A small-molecule ligand and the protein it binds are described below.
Small molecule (SMILES): CC(C)[C@@H](C=O)NC(=O)[C@H](CCCCN)NC(=O)[C@H](CCCN=C(N)N)NC(=O)[C@H](CCCCN)NC(=O)[C@H](CCCCN)NC(=O)[C@H](CCCCN)NC(=O)[C@@H]1CCCN1C(=O)[C@@H]1CCCN1

Binding-site contacts:
Ligand atom O contacts residue GLY142 of chain 1.A at 3.5 Å.
Ligand atom NZ contacts residue ASP143 of chain 1.A at 2.6 Å (salt-bridge).
Ligand atom NH2 contacts residue LYS58 of chain 1.A at 2.9 Å (salt-bridge).
Ligand atom N contacts residue ASN139 of chain 1.A at 2.9 Å (h-bond).
Ligand atom CG contacts residue ASN97 of chain 1.A at 3.5 Å.
Ligand atom CG contacts residue TRP93 of chain 1.A at 3.4 Å (hydrophobic).
Ligand atom NZ contacts residue GLN132 of chain 1.A at 2.7 Å (h-bond).
Ligand atom O contacts residue ASN182 of chain 1.A at 2.9 Å (h-bond).
Ligand atom O contacts residue ASN139 of chain 1.A at 3.0 Å (h-bond).
Ligand atom CD contacts residue ASP217 of chain 1.A at 3.1 Å.
Ligand atom C contacts residue SER57 of chain 1.A at 3.1 Å.
Ligand atom NH1 contacts residue LYS58 of chain 1.A at 2.6 Å (salt-bridge).
Ligand atom O contacts residue TRP178 of chain 1.A at 3.5 Å.
Ligand atom N contacts residue ASN97 of chain 1.A at 2.9 Å (h-bond).
Ligand atom CE contacts residue ASP143 of chain 1.A at 3.3 Å.
Ligand atom O contacts residue ASN97 of chain 1.A at 3.0 Å (h-bond).
Ligand atom O contacts residue TRP178 of chain 1.A at 3.0 Å (h-bond).
Ligand atom NZ contacts residue ALA99 of chain 1.A at 3.2 Å (h-bond).
Ligand atom NH1 contacts residue LEU56 of chain 1.A at 3.1 Å (h-bond).
Ligand atom O contacts residue TRP93 of chain 1.A at 3.1 Å (h-bond).
Ligand atom NZ contacts residue THR106 of chain 1.A at 2.7 Å (h-bond).
Ligand atom CA contacts residue ASN139 of chain 1.A at 3.3 Å.
Ligand atom CG contacts residue TRP220 of chain 1.A at 3.3 Å (hydrophobic).
Ligand atom CZ contacts residue LYS58 of chain 1.A at 3.2 Å.
Ligand atom CD contacts residue TRP93 of chain 1.A at 3.5 Å (hydrophobic).
Ligand atom CB contacts residue TRP135 of chain 1.A at 3.5 Å (hydrophobic).
Ligand atom O contacts residue TRP135 of chain 1.A at 2.9 Å (h-bond).
Ligand atom O contacts residue SER57 of chain 1.A at 3.5 Å (h-bond).
Ligand atom NZ contacts residue GLY101 of chain 1.A at 2.8 Å (h-bond).
Ligand atom CD contacts residue GLN132 of chain 1.A at 3.3 Å.
Ligand atom NH2 contacts residue GLU59 of chain 1.A at 3.0 Å (salt-bridge).
Ligand atom NZ contacts residue PHE89 of chain 1.A at 3.5 Å.
Ligand atom CB contacts residue ASN139 of chain 1.A at 3.5 Å.
Ligand atom NH1 contacts residue SER57 of chain 1.A at 3.3 Å.
Ligand atom CE contacts residue GLN132 of chain 1.A at 3.5 Å.
Ligand atom CB contacts residue TRP93 of chain 1.A at 3.5 Å (hydrophobic).
Ligand atom CA contacts residue TRP135 of chain 1.A at 3.6 Å (hydrophobic).
Ligand atom O contacts residue SER57 of chain 1.A at 3.1 Å (h-bond).
Ligand atom O contacts residue ARG185 of chain 1.A at 3.0 Å (salt-bridge).
Ligand atom CD contacts residue ALA99 of chain 1.A at 3.4 Å (hydrophobic).

Sequence of chain 1.A:
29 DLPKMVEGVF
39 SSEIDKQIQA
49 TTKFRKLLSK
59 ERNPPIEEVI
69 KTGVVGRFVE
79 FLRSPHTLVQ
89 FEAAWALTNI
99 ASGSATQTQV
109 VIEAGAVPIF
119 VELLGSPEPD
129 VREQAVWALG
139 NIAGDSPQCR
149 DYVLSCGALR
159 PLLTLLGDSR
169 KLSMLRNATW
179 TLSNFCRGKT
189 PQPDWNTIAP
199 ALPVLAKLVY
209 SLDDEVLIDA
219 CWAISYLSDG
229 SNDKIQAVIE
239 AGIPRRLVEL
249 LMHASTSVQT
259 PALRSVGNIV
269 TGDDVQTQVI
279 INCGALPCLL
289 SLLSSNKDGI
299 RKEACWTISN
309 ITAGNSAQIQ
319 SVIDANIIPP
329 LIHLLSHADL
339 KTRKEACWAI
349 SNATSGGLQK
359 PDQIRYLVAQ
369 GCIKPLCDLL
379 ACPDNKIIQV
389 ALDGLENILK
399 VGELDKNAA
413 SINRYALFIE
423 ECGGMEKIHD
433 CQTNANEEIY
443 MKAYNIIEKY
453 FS